This small molecule binds to this protein.
Small molecule (SMILES): CC(=O)N[C@@H]1[C@@H](O)[C@H](O)[C@@H](CO)O[C@H]1O

Sequence of chain 1.B:
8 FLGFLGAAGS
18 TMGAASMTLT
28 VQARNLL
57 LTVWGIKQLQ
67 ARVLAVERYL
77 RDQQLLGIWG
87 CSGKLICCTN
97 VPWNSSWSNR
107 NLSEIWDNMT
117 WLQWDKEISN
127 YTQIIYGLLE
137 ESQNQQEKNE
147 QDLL

Binding-site contacts:
Ligand atom C4 contacts residue ASN100 of chain 1.B at 4.1 Å.
Ligand atom O6 contacts residue SER102 of chain 1.B at 2.9 Å (h-bond).
Ligand atom C5 contacts residue ASN100 of chain 1.B at 3.6 Å.
Ligand atom C6 contacts residue SER102 of chain 1.B at 3.8 Å.
Ligand atom O5 contacts residue ASN100 of chain 1.B at 2.4 Å (h-bond).
Ligand atom O5 contacts residue SER102 of chain 1.B at 3.0 Å (h-bond).
Ligand atom O7 contacts residue ASN100 of chain 1.B at 4.0 Å.
Ligand atom C2 contacts residue ASN100 of chain 1.B at 2.4 Å.
Ligand atom C1 contacts residue SER102 of chain 1.B at 3.7 Å.
Ligand atom C1 contacts residue ASN100 of chain 1.B at 1.4 Å.
Ligand atom N2 contacts residue ASN100 of chain 1.B at 2.8 Å (h-bond).
Ligand atom C5 contacts residue SER102 of chain 1.B at 3.8 Å.
Ligand atom C7 contacts residue ASN100 of chain 1.B at 3.6 Å.
Ligand atom C3 contacts residue ASN100 of chain 1.B at 3.6 Å.